A protein and the small-molecule ligand that binds it are described below.
Small molecule (SMILES): O=c1[nH]c2cc(C(F)(F)F)c(N3CCOCC3)cc2n(CP(=O)(O)O)c1=O

Sequence of chain 1.H:
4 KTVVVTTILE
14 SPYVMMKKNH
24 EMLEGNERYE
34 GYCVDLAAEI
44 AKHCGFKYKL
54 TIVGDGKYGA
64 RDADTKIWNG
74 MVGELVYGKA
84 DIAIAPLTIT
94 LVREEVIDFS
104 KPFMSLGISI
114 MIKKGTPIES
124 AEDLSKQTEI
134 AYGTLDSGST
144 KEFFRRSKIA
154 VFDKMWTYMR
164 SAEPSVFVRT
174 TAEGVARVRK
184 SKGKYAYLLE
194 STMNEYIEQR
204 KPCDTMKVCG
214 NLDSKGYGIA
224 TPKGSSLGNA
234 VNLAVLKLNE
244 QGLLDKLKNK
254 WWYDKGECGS

Binding-site contacts:
Ligand atom OAB contacts residue ARG96 of chain 1.H at 2.9 Å (salt-bridge).
Ligand atom CAJ contacts residue TYR220 of chain 1.H at 3.4 Å (hydrophobic).
Ligand atom OAQ contacts residue THR174 of chain 1.H at 2.9 Å (h-bond).
Ligand atom CAU contacts residue ARG96 of chain 1.H at 3.8 Å.
Ligand atom PBA contacts residue SER142 of chain 1.H at 3.7 Å.
Ligand atom OAC contacts residue SER142 of chain 1.H at 3.0 Å (h-bond).
Ligand atom OAE contacts residue SER142 of chain 1.H at 3.0 Å (h-bond).
Ligand atom NAP contacts residue TYR61 of chain 1.H at 3.4 Å.
Ligand atom OAB contacts residue TYR61 of chain 1.H at 3.4 Å.
Ligand atom CAZ contacts residue TYR220 of chain 1.H at 3.6 Å (hydrophobic).
Ligand atom CAT contacts residue ARG96 of chain 1.H at 3.8 Å.
Ligand atom OAA contacts residue TYR61 of chain 1.H at 3.5 Å.
Ligand atom CAT contacts residue THR91 of chain 1.H at 3.3 Å.
Ligand atom CAJ contacts residue PRO89 of chain 1.H at 3.3 Å (hydrophobic).
Ligand atom CAW contacts residue TYR61 of chain 1.H at 3.5 Å (hydrophobic).
Ligand atom OAD contacts residue SER142 of chain 1.H at 3.7 Å.
Ligand atom FAG contacts residue GLU193 of chain 1.H at 3.1 Å.
Ligand atom CAJ contacts residue TYR61 of chain 1.H at 3.5 Å (hydrophobic).
Ligand atom FAF contacts residue TYR220 of chain 1.H at 3.3 Å.
Ligand atom NAY contacts residue TYR61 of chain 1.H at 3.5 Å.
Ligand atom OAA contacts residue LEU90 of chain 1.H at 3.6 Å.
Ligand atom CAS contacts residue TYR220 of chain 1.H at 3.6 Å (hydrophobic).
Ligand atom OAC contacts residue GLY141 of chain 1.H at 3.5 Å.
Ligand atom CAV contacts residue TYR61 of chain 1.H at 3.5 Å (hydrophobic).
Ligand atom CAL contacts residue GLU13 of chain 1.H at 3.6 Å.
Ligand atom OAA contacts residue ARG96 of chain 1.H at 2.8 Å (salt-bridge).
Ligand atom CAU contacts residue TYR61 of chain 1.H at 3.4 Å (hydrophobic).
Ligand atom CAN contacts residue GLU13 of chain 1.H at 3.5 Å.
Ligand atom FAF contacts residue TYR16 of chain 1.H at 3.7 Å.
Ligand atom FAF contacts residue PRO89 of chain 1.H at 3.6 Å.
Ligand atom CAK contacts residue THR174 of chain 1.H at 3.6 Å.
Ligand atom FAG contacts residue MET196 of chain 1.H at 3.6 Å.
Ligand atom FAH contacts residue GLU13 of chain 1.H at 3.1 Å.
Ligand atom CAS contacts residue TYR61 of chain 1.H at 3.8 Å (hydrophobic).
Ligand atom OAA contacts residue THR91 of chain 1.H at 2.9 Å (h-bond).
Ligand atom CAV contacts residue PRO89 of chain 1.H at 3.5 Å (hydrophobic).
Ligand atom NAP contacts residue THR91 of chain 1.H at 3.4 Å (h-bond).
Ligand atom NAP contacts residue PRO89 of chain 1.H at 2.8 Å (h-bond).
Ligand atom FAG contacts residue TYR220 of chain 1.H at 3.4 Å.
Ligand atom CAT contacts residue TYR61 of chain 1.H at 3.3 Å (hydrophobic).